This small molecule binds to this protein.
Small molecule (SMILES): CC(=O)N[C@H]1[C@H](O[C@H]2[C@H](O)[C@@H](NC(C)=O)CO[C@@H]2CO)O[C@H](CO)[C@@H](O)[C@@H]1O

Sequence of chain 1.A:
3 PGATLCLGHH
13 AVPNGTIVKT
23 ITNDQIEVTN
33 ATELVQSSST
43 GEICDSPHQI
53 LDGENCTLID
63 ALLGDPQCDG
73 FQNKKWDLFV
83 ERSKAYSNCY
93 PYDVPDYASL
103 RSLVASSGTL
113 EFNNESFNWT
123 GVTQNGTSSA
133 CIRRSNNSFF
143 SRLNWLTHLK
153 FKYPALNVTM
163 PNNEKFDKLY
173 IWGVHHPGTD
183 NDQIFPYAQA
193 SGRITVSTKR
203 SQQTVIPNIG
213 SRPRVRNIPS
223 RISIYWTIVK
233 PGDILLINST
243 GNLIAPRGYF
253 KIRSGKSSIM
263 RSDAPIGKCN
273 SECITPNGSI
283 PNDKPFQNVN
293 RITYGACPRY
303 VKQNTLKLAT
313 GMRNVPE

Binding-site contacts:
Ligand atom C2 contacts residue VAL291 of chain 1.A at 4.1 Å (hydrophobic).
Ligand atom C3 contacts residue ASN279 of chain 1.A at 3.8 Å.
Ligand atom C8 contacts residue ASN279 of chain 1.A at 4.5 Å.
Ligand atom C1 contacts residue VAL291 of chain 1.A at 3.7 Å (hydrophobic).
Ligand atom C8 contacts residue SER39 of chain 1.A at 3.6 Å.
Ligand atom C3 contacts residue VAL291 of chain 1.A at 4.4 Å (hydrophobic).
Ligand atom C7 contacts residue ASN279 of chain 1.A at 3.3 Å.
Ligand atom C4 contacts residue ASN279 of chain 1.A at 4.3 Å.
Ligand atom C5 contacts residue ASN292 of chain 1.A at 3.9 Å.
Ligand atom O5 contacts residue ASN292 of chain 1.A at 3.8 Å.
Ligand atom N2 contacts residue VAL291 of chain 1.A at 3.6 Å.
Ligand atom O7 contacts residue ASN279 of chain 1.A at 3.2 Å (h-bond).
Ligand atom C8 contacts residue GLU69 of chain 1.B at 3.2 Å.
Ligand atom C7 contacts residue VAL291 of chain 1.A at 4.4 Å (hydrophobic).
Ligand atom C7 contacts residue GLU69 of chain 1.B at 4.4 Å.
Ligand atom C2 contacts residue ASN279 of chain 1.A at 2.5 Å.
Ligand atom C6 contacts residue ASN292 of chain 1.A at 4.1 Å.
Ligand atom C8 contacts residue VAL291 of chain 1.A at 4.1 Å (hydrophobic).
Ligand atom C6 contacts residue GLU69 of chain 1.B at 4.1 Å.
Ligand atom C5 contacts residue ASN279 of chain 1.A at 3.7 Å.
Ligand atom C1 contacts residue ASN292 of chain 1.A at 4.0 Å.
Ligand atom O5 contacts residue ASN279 of chain 1.A at 2.4 Å (h-bond).
Ligand atom C1 contacts residue ASN279 of chain 1.A at 1.4 Å.
Ligand atom N2 contacts residue ASN279 of chain 1.A at 3.0 Å (h-bond).

Sequence of chain 1.B:
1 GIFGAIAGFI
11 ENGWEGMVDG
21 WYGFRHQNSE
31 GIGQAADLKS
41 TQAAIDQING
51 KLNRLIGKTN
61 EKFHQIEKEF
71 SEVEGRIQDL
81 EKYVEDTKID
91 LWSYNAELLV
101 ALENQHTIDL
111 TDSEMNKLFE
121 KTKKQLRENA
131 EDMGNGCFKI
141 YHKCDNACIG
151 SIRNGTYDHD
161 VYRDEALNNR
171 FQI